Sequence of chain 1.B:
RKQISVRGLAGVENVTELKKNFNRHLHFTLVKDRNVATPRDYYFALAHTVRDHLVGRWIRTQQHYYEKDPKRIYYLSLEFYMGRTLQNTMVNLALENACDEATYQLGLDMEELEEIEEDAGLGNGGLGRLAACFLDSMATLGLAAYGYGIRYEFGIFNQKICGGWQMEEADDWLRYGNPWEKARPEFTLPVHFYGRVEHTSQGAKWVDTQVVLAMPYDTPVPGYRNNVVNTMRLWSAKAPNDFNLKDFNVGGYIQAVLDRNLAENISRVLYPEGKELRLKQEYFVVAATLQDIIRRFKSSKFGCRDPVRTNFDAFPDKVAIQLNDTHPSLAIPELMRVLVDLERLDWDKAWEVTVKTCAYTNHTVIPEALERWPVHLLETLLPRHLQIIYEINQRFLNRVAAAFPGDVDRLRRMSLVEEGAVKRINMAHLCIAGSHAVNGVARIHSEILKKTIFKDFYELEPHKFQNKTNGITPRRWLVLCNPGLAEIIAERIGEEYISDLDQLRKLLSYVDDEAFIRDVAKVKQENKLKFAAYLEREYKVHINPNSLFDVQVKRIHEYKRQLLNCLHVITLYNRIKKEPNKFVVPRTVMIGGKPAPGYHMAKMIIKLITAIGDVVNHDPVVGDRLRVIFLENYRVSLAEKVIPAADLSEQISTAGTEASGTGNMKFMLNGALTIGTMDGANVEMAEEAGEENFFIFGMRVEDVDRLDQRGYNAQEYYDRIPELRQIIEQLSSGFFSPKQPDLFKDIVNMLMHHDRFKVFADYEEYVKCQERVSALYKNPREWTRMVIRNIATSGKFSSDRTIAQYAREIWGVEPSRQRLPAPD

Binding-site contacts:
Ligand atom N1 contacts residue HIS377 of chain 1.B at 3.9 Å.
Ligand atom N18 contacts residue HIS377 of chain 1.B at 3.4 Å.
Ligand atom C6 contacts residue ASN484 of chain 1.B at 3.3 Å.
Ligand atom C2 contacts residue HIS377 of chain 1.B at 3.3 Å.
Ligand atom O4 contacts residue GLY675 of chain 1.B at 2.9 Å (h-bond).
Ligand atom C6 contacts residue GLY135 of chain 1.B at 3.8 Å.
Ligand atom O2 contacts residue THR378 of chain 1.B at 3.2 Å (h-bond).
Ligand atom C4 contacts residue ASN484 of chain 1.B at 3.9 Å.
Ligand atom N21 contacts residue THR378 of chain 1.B at 2.6 Å (h-bond).
Ligand atom O6 contacts residue ASN484 of chain 1.B at 2.7 Å (h-bond).
Ligand atom C1 contacts residue THR378 of chain 1.B at 3.3 Å.
Ligand atom O6 contacts residue LEU139 of chain 1.B at 3.6 Å.
Ligand atom C1 contacts residue HIS377 of chain 1.B at 3.3 Å.
Ligand atom N18 contacts residue THR378 of chain 1.B at 3.8 Å.
Ligand atom N1 contacts residue PO41 of chain 1.H at 3.1 Å (h-bond).
Ligand atom C1 contacts residue PO41 of chain 1.H at 3.3 Å.
Ligand atom N21 contacts residue PO41 of chain 1.H at 3.8 Å.
Ligand atom N18 contacts residue LEU136 of chain 1.B at 3.8 Å.
Ligand atom C2 contacts residue PO41 of chain 1.H at 3.7 Å.
Ligand atom O4 contacts residue SER674 of chain 1.B at 3.6 Å.
Ligand atom O3 contacts residue SER674 of chain 1.B at 3.3 Å (h-bond).
Ligand atom O3 contacts residue GLU672 of chain 1.B at 2.7 Å (salt-bridge).
Ligand atom C2 contacts residue THR378 of chain 1.B at 3.4 Å.
Ligand atom C6 contacts residue HIS377 of chain 1.B at 3.8 Å.
Ligand atom O2 contacts residue PO41 of chain 1.H at 3.1 Å (h-bond).
Ligand atom C5 contacts residue PO41 of chain 1.H at 3.5 Å.
Ligand atom O3 contacts residue GLY675 of chain 1.B at 3.2 Å (h-bond).
Ligand atom N17 contacts residue PO41 of chain 1.H at 3.6 Å.
Ligand atom N17 contacts residue HIS377 of chain 1.B at 3.5 Å.
Ligand atom O4 contacts residue ASN484 of chain 1.B at 3.3 Å (h-bond).
Ligand atom C3 contacts residue GLU672 of chain 1.B at 3.5 Å.
Ligand atom O6 contacts residue VAL455 of chain 1.B at 3.8 Å.
Ligand atom C6 contacts residue LEU139 of chain 1.B at 3.9 Å (hydrophobic).
Ligand atom O3 contacts residue ALA673 of chain 1.B at 3.5 Å (h-bond).
Ligand atom O2 contacts residue TYR573 of chain 1.B at 3.0 Å (h-bond).
Ligand atom O6 contacts residue HIS377 of chain 1.B at 2.9 Å (h-bond).
Ligand atom C3 contacts residue PO41 of chain 1.H at 3.5 Å.
Ligand atom N17 contacts residue LEU136 of chain 1.B at 3.5 Å.
Ligand atom N21 contacts residue HIS377 of chain 1.B at 3.5 Å (h-bond).
Ligand atom O2 contacts residue GLU672 of chain 1.B at 3.5 Å (salt-bridge).

A protein and the small-molecule ligand that binds it are described below.
Small molecule (SMILES): OC[C@@H]1[C@@H](O)[C@H](O)[C@@H](O)c2nnnn21